Binding-site contacts:
Ligand atom C7 contacts residue ALA140 of chain 1.A at 3.8 Å (hydrophobic).
Ligand atom N1 contacts residue ALA140 of chain 1.A at 4.0 Å.
Ligand atom N1 contacts residue PRO137 of chain 1.A at 3.8 Å.
Ligand atom C8 contacts residue PRO141 of chain 1.A at 4.4 Å (hydrophobic).
Ligand atom C3 contacts residue TRP139 of chain 1.A at 3.7 Å (hydrophobic).
Ligand atom O11 contacts residue PRO141 of chain 1.A at 4.2 Å.
Ligand atom C8 contacts residue ALA140 of chain 1.A at 4.3 Å (hydrophobic).
Ligand atom N1 contacts residue TRP139 of chain 1.A at 3.6 Å.
Ligand atom C3 contacts residue ALA140 of chain 1.A at 4.0 Å (hydrophobic).
Ligand atom C6 contacts residue ALA140 of chain 1.A at 3.7 Å (hydrophobic).
Ligand atom N1 contacts residue ALA138 of chain 1.A at 3.4 Å (h-bond).
Ligand atom C4 contacts residue ALA140 of chain 1.A at 4.0 Å (hydrophobic).
Ligand atom O9 contacts residue ALA140 of chain 1.A at 4.2 Å.
Ligand atom C4 contacts residue TRP139 of chain 1.A at 4.3 Å (hydrophobic).
Ligand atom C7 contacts residue TRP139 of chain 1.A at 4.2 Å (hydrophobic).
Ligand atom O10 contacts residue ALA140 of chain 1.A at 4.4 Å.
Ligand atom C5 contacts residue ALA140 of chain 1.A at 3.9 Å (hydrophobic).
Ligand atom C3 contacts residue PRO137 of chain 1.A at 4.1 Å (hydrophobic).
Ligand atom C2 contacts residue TRP139 of chain 1.A at 3.7 Å (hydrophobic).
Ligand atom C2 contacts residue ALA140 of chain 1.A at 3.6 Å (hydrophobic).

This protein binds this small molecule.
Small molecule (SMILES): Nc1ccc(C(=O)O)cc1O

Sequence of chain 1.A:
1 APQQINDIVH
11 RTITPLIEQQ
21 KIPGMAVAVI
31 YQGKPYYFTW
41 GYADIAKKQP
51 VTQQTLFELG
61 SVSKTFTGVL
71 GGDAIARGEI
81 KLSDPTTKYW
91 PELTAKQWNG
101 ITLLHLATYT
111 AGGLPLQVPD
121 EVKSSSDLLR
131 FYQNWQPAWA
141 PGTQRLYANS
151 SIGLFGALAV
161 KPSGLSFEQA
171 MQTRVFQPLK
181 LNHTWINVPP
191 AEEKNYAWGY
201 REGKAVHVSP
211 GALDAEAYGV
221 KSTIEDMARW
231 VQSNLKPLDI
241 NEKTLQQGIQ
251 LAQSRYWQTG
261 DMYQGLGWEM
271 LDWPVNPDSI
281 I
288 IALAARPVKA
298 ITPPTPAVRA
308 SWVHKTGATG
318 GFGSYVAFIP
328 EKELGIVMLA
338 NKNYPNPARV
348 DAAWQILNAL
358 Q